This small molecule binds to this protein.
Small molecule (SMILES): CC(=O)N[C@@H]1[C@@H](O)[C@H](O)[C@@H](CO)O[C@H]1O

Binding-site contacts:
Ligand atom C5 contacts residue THR40 of chain 1.A at 3.8 Å.
Ligand atom C4 contacts residue ASN38 of chain 1.A at 4.2 Å.
Ligand atom C3 contacts residue ASN38 of chain 1.A at 3.7 Å.
Ligand atom C6 contacts residue THR318 of chain 1.A at 3.8 Å.
Ligand atom C2 contacts residue ASN38 of chain 1.A at 2.4 Å.
Ligand atom C7 contacts residue ASN38 of chain 1.A at 3.6 Å.
Ligand atom O5 contacts residue THR40 of chain 1.A at 4.0 Å.
Ligand atom O5 contacts residue THR318 of chain 1.A at 3.0 Å (h-bond).
Ligand atom C1 contacts residue THR318 of chain 1.A at 3.6 Å.
Ligand atom C1 contacts residue ALA39 of chain 1.A at 4.0 Å (hydrophobic).
Ligand atom O5 contacts residue ASN38 of chain 1.A at 2.3 Å (h-bond).
Ligand atom O5 contacts residue ALA39 of chain 1.A at 4.0 Å.
Ligand atom C6 contacts residue LEU52 of chain 1.B at 3.6 Å (hydrophobic).
Ligand atom C1 contacts residue ASN38 of chain 1.A at 1.4 Å.
Ligand atom O6 contacts residue THR318 of chain 1.A at 3.6 Å.
Ligand atom C6 contacts residue THR40 of chain 1.A at 3.5 Å.
Ligand atom O6 contacts residue LEU52 of chain 1.B at 3.4 Å.
Ligand atom N2 contacts residue ASN38 of chain 1.A at 2.8 Å (h-bond).
Ligand atom C5 contacts residue ASN38 of chain 1.A at 3.6 Å.
Ligand atom C5 contacts residue THR318 of chain 1.A at 4.1 Å.
Ligand atom O7 contacts residue ASN38 of chain 1.A at 4.0 Å.
Ligand atom O6 contacts residue ASN49 of chain 1.B at 4.3 Å.

Sequence of chain 1.A:
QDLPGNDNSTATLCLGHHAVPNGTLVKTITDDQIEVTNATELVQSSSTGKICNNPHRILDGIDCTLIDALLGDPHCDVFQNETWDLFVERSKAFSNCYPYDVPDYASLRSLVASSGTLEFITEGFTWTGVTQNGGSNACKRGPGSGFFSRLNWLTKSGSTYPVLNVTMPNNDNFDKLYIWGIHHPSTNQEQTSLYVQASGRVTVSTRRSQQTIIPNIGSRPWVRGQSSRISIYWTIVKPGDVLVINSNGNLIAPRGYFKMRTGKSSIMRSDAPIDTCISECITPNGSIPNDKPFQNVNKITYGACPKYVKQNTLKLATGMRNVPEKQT

Sequence of chain 1.B:
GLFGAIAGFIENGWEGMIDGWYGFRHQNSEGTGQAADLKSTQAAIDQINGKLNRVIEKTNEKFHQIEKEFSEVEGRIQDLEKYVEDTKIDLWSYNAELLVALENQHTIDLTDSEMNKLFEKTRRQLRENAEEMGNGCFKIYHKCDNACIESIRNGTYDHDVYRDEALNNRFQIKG